Sequence of chain 4.E:
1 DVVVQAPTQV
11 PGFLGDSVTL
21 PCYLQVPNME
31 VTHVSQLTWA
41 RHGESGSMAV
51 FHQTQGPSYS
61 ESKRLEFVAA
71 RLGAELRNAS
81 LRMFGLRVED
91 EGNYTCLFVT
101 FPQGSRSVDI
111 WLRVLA

This protein binds this small molecule.
Small molecule (SMILES): CC(=O)N[C@H]1[C@H](O[C@H]2[C@H](O)[C@@H](NC(C)=O)CO[C@@H]2CO)O[C@H](CO)[C@@H](O[C@@H]2O[C@H](CO)[C@@H](O)[C@H](O)[C@@H]2O)[C@@H]1O

Binding-site contacts:
Ligand atom C6 contacts residue VAL68 of chain 4.E at 3.1 Å (hydrophobic).
Ligand atom C6 contacts residue ALA69 of chain 4.E at 4.1 Å (hydrophobic).
Ligand atom C1 contacts residue ASN78 of chain 4.E at 1.4 Å.
Ligand atom C4 contacts residue ASN78 of chain 4.E at 4.2 Å.
Ligand atom C5 contacts residue VAL68 of chain 4.E at 4.4 Å (hydrophobic).
Ligand atom O7 contacts residue TYR23 of chain 4.E at 4.2 Å.
Ligand atom C1 contacts residue SER80 of chain 4.E at 3.8 Å.
Ligand atom C3 contacts residue ASN78 of chain 4.E at 4.0 Å.
Ligand atom O5 contacts residue ASN78 of chain 4.E at 2.2 Å (h-bond).
Ligand atom C6 contacts residue ASN78 of chain 4.E at 4.5 Å.
Ligand atom C5 contacts residue ASN78 of chain 4.E at 3.5 Å.
Ligand atom C1 contacts residue ALA69 of chain 4.E at 4.3 Å (hydrophobic).
Ligand atom C5 contacts residue SER80 of chain 4.E at 4.0 Å.
Ligand atom O5 contacts residue SER80 of chain 4.E at 4.1 Å.
Ligand atom O7 contacts residue ASN78 of chain 4.E at 4.0 Å.
Ligand atom N2 contacts residue ASN78 of chain 4.E at 3.2 Å (h-bond).
Ligand atom C2 contacts residue ASN78 of chain 4.E at 2.7 Å.
Ligand atom O6 contacts residue VAL68 of chain 4.E at 3.8 Å.
Ligand atom C7 contacts residue TYR23 of chain 4.E at 4.0 Å (hydrophobic).
Ligand atom O5 contacts residue ALA69 of chain 4.E at 3.5 Å.
Ligand atom O6 contacts residue ALA69 of chain 4.E at 4.0 Å.
Ligand atom C5 contacts residue ALA69 of chain 4.E at 4.4 Å (hydrophobic).
Ligand atom C8 contacts residue TYR23 of chain 4.E at 3.3 Å (hydrophobic).
Ligand atom C7 contacts residue ASN78 of chain 4.E at 3.9 Å.